This small molecule binds to this protein.
Small molecule (SMILES): CC(=O)N[C@@H]1[C@@H](O)[C@H](O)[C@@H](CO)O[C@H]1O

Sequence of chain 1.H:
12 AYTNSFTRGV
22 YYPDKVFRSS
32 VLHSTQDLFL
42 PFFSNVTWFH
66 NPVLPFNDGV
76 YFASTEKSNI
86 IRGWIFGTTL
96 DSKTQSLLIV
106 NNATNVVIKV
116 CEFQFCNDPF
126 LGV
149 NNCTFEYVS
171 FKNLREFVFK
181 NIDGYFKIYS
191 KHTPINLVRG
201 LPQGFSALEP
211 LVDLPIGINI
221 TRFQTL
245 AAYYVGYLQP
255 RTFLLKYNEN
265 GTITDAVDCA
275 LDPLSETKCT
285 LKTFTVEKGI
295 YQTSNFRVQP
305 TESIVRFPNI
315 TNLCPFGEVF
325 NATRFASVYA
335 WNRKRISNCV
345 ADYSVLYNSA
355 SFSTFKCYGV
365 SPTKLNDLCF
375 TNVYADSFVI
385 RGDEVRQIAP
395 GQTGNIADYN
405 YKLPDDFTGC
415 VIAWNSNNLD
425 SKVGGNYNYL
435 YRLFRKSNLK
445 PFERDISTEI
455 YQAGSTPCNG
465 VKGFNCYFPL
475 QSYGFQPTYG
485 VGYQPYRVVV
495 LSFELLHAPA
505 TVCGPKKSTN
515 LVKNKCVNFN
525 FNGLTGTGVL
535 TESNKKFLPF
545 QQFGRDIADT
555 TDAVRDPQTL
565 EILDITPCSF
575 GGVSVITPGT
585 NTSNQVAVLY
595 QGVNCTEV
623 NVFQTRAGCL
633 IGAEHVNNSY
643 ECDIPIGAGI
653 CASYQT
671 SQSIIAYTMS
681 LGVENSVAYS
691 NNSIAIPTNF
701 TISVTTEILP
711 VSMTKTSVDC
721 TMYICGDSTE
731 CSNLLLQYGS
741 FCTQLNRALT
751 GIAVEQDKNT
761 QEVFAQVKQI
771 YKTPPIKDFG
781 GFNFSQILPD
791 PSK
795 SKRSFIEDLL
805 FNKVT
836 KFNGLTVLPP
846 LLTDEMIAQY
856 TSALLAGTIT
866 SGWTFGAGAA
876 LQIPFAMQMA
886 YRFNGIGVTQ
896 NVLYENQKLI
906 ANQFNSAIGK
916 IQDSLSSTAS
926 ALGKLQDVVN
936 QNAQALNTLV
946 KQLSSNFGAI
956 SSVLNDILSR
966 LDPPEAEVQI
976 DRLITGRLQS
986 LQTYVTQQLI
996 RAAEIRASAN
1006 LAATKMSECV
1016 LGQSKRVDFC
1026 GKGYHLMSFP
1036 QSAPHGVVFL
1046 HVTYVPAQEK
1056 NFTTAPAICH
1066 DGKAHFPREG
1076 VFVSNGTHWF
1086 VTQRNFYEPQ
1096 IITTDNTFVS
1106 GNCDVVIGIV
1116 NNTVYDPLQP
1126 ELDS

Binding-site contacts:
Ligand atom C3 contacts residue ASN1056 of chain 1.H at 3.8 Å.
Ligand atom C4 contacts residue ASN1056 of chain 1.H at 4.2 Å.
Ligand atom C5 contacts residue ALA688 of chain 1.H at 4.1 Å (hydrophobic).
Ligand atom C8 contacts residue GLU1054 of chain 1.H at 3.6 Å.
Ligand atom C7 contacts residue LYS1055 of chain 1.H at 4.0 Å.
Ligand atom O7 contacts residue ASN1056 of chain 1.H at 3.1 Å (h-bond).
Ligand atom C7 contacts residue GLU1054 of chain 1.H at 4.1 Å.
Ligand atom C5 contacts residue ASN1056 of chain 1.H at 3.6 Å.
Ligand atom C8 contacts residue LYS1055 of chain 1.H at 4.2 Å.
Ligand atom O5 contacts residue ASN1056 of chain 1.H at 2.4 Å (h-bond).
Ligand atom O7 contacts residue LYS1055 of chain 1.H at 3.8 Å.
Ligand atom O5 contacts residue ALA688 of chain 1.H at 4.4 Å.
Ligand atom N2 contacts residue GLU1054 of chain 1.H at 4.4 Å.
Ligand atom N2 contacts residue ASN1056 of chain 1.H at 2.9 Å (h-bond).
Ligand atom C6 contacts residue ALA688 of chain 1.H at 3.8 Å (hydrophobic).
Ligand atom C2 contacts residue ASN1056 of chain 1.H at 2.5 Å.
Ligand atom C7 contacts residue ASN1056 of chain 1.H at 3.4 Å.
Ligand atom C1 contacts residue ASN1056 of chain 1.H at 1.4 Å.